Sequence of chain 1.D:
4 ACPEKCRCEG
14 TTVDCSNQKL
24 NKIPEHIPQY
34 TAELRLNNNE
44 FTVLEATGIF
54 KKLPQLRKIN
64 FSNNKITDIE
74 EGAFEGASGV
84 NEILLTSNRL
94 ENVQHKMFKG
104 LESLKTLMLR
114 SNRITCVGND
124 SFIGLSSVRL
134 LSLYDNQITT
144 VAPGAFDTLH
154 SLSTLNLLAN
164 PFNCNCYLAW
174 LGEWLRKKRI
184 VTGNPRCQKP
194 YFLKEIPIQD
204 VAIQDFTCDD

Binding-site contacts:
Ligand atom C3 contacts residue ASN122 of chain 1.D at 3.7 Å.
Ligand atom C6 contacts residue ASN122 of chain 1.D at 3.3 Å.
Ligand atom C2 contacts residue ASN122 of chain 1.D at 2.7 Å.
Ligand atom O6 contacts residue ASN122 of chain 1.D at 3.6 Å (h-bond).
Ligand atom C1 contacts residue ASN122 of chain 1.D at 1.4 Å.
Ligand atom N2 contacts residue ASN122 of chain 1.D at 3.8 Å.
Ligand atom O3 contacts residue ASN122 of chain 1.D at 4.2 Å.
Ligand atom C5 contacts residue ASN122 of chain 1.D at 3.1 Å.
Ligand atom O5 contacts residue ASN122 of chain 1.D at 2.3 Å (h-bond).
Ligand atom C4 contacts residue ASN122 of chain 1.D at 3.5 Å.
Ligand atom O6 contacts residue ASP123 of chain 1.D at 3.8 Å.

This small molecule binds to this protein.
Small molecule (SMILES): CC(=O)N[C@@H]1[C@@H](O)[C@H](O)[C@@H](CO)O[C@H]1O